Binding-site contacts:
Ligand atom O2A contacts residue MG1 of chain 2.D at 2.0 Å.
Ligand atom O3B contacts residue MG1 of chain 2.D at 1.9 Å.
Ligand atom O7 contacts residue MG1 of chain 2.D at 3.6 Å.
Ligand atom O9 contacts residue GLN420 of chain 2.A at 3.4 Å (h-bond).
Ligand atom O2B contacts residue ASN478 of chain 2.A at 3.4 Å.
Ligand atom O3B contacts residue ASP474 of chain 2.A at 3.3 Å (salt-bridge).
Ligand atom O2A contacts residue ASP447 of chain 2.A at 2.7 Å (salt-bridge).
Ligand atom N3 contacts residue VAL480 of chain 2.A at 3.5 Å.
Ligand atom O7 contacts residue TYR477 of chain 2.A at 3.6 Å.
Ligand atom S1 contacts residue MET394 of chain 2.A at 3.6 Å.
Ligand atom CM2 contacts residue PRO83 of chain 1.A at 3.6 Å (hydrophobic).
Ligand atom C4' contacts residue GLN420 of chain 2.A at 3.6 Å.
Ligand atom N4' contacts residue GLN420 of chain 2.A at 2.6 Å (h-bond).
Ligand atom PB contacts residue MG1 of chain 2.D at 3.0 Å.
Ligand atom PA contacts residue GLY448 of chain 2.A at 3.5 Å.
Ligand atom O3B contacts residue GLY476 of chain 2.A at 2.8 Å (h-bond).
Ligand atom O1B contacts residue PHE397 of chain 2.A at 3.4 Å.
Ligand atom O3A contacts residue GLY449 of chain 2.A at 3.0 Å (h-bond).
Ligand atom O3B contacts residue ASN478 of chain 2.A at 2.7 Å (h-bond).
Ligand atom O3A contacts residue MET394 of chain 2.A at 3.6 Å.
Ligand atom O2A contacts residue GLY476 of chain 2.A at 3.1 Å (h-bond).
Ligand atom C4 contacts residue VAL480 of chain 2.A at 3.6 Å (hydrophobic).
Ligand atom O1B contacts residue MG1 of chain 2.D at 3.5 Å.
Ligand atom N1' contacts residue GLU57 of chain 1.A at 2.5 Å (salt-bridge).
Ligand atom O2B contacts residue SER396 of chain 2.A at 2.8 Å (h-bond).
Ligand atom O2B contacts residue MET479 of chain 2.A at 2.9 Å (h-bond).
Ligand atom C9 contacts residue GLN420 of chain 2.A at 3.5 Å.
Ligand atom C2' contacts residue MET422 of chain 2.A at 3.6 Å (hydrophobic).
Ligand atom CM4 contacts residue VAL480 of chain 2.A at 3.6 Å (hydrophobic).
Ligand atom O2B contacts residue GLY395 of chain 2.A at 3.5 Å.
Ligand atom O3A contacts residue GLY448 of chain 2.A at 3.4 Å (h-bond).
Ligand atom O2A contacts residue GLY448 of chain 2.A at 2.7 Å (h-bond).
Ligand atom PA contacts residue MG1 of chain 2.D at 3.1 Å.
Ligand atom CM2 contacts residue ASN87 of chain 1.A at 3.5 Å.
Ligand atom C7' contacts residue PRO33 of chain 1.A at 3.3 Å (hydrophobic).
Ligand atom O1B contacts residue TYR543 of chain 2.A at 2.6 Å (h-bond).
Ligand atom O1A contacts residue MG1 of chain 2.D at 3.2 Å.
Ligand atom N3' contacts residue MET422 of chain 2.A at 3.3 Å.
Ligand atom C6' contacts residue GLU57 of chain 1.A at 3.1 Å.
Ligand atom N3' contacts residue GLN420 of chain 2.A at 3.6 Å (h-bond).

Sequence of chain 2.A:
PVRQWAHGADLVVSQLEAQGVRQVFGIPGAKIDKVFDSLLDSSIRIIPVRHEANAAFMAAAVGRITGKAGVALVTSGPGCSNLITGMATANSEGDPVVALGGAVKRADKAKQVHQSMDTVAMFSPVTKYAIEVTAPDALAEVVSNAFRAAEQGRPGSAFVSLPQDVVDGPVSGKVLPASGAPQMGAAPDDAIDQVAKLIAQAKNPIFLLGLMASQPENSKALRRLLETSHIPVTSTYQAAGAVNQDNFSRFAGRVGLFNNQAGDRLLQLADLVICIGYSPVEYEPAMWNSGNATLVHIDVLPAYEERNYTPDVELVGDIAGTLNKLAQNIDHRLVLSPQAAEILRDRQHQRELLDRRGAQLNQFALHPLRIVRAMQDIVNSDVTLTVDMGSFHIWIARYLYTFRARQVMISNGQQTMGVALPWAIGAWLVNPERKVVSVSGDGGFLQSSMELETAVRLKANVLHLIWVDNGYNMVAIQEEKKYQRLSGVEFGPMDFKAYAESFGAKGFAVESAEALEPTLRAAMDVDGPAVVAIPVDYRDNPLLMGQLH

Sequence of chain 1.A:
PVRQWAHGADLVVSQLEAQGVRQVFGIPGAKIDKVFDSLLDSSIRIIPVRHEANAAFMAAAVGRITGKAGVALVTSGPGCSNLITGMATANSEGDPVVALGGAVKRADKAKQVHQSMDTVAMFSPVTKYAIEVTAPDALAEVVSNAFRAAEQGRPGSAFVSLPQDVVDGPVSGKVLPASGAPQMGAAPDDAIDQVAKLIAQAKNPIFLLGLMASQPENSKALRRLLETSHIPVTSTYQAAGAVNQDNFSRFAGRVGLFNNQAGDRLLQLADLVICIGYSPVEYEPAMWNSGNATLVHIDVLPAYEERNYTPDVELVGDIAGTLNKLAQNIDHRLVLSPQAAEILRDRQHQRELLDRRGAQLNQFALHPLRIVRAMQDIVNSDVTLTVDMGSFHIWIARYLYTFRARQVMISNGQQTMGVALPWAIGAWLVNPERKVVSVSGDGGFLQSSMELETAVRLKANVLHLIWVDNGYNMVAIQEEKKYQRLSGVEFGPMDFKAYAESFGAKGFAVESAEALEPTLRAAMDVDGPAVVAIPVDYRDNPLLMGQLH

This protein binds this small molecule.
Small molecule (SMILES): CC1=C(CCO[P](=O)(O)OP(=O)(O)O)S[C@@]2([C@H](C)O)Nc3nc(C)ncc3CN12